Sequence of chain 1.C:
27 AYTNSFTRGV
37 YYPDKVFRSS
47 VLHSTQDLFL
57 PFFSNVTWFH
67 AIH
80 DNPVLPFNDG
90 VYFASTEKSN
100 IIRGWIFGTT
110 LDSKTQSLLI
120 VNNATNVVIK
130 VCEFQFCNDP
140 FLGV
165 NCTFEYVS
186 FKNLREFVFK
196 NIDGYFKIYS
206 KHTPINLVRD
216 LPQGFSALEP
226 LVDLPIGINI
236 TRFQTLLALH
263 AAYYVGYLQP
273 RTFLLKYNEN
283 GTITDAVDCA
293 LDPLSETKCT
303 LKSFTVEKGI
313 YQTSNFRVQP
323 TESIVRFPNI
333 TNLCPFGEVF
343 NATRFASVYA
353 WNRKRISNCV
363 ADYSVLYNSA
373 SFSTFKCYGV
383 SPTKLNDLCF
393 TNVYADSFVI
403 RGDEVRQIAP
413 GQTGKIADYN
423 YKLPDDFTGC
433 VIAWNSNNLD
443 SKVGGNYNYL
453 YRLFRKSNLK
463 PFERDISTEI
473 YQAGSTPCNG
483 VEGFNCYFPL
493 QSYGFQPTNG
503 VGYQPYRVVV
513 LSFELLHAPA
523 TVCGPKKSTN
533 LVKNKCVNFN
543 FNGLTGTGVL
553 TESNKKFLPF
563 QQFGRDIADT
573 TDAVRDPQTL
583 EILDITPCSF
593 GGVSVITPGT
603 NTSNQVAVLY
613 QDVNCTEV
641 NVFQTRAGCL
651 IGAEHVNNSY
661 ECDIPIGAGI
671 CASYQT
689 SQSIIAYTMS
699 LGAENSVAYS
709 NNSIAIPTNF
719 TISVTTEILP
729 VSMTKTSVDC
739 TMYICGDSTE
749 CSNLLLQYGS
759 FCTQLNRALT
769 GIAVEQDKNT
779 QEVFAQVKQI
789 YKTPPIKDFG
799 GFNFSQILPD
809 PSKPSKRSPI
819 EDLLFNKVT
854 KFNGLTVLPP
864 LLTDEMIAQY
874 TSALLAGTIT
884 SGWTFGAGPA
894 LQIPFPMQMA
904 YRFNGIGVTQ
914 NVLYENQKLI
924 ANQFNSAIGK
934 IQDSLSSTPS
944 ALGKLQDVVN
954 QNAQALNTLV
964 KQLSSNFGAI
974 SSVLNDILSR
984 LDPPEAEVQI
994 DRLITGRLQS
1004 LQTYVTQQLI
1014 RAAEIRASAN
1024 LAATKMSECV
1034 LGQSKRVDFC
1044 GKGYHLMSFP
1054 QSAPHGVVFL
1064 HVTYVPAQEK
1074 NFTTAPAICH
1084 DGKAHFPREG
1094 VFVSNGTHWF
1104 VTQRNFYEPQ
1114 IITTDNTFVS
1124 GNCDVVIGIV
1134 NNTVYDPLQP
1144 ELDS

This small molecule binds to this protein.
Small molecule (SMILES): CC(=O)N[C@@H]1[C@@H](O)[C@H](O)[C@@H](CO)O[C@H]1O

Binding-site contacts:
Ligand atom N2 contacts residue ASN1074 of chain 1.C at 3.3 Å (h-bond).
Ligand atom C7 contacts residue ASN1074 of chain 1.C at 4.4 Å.
Ligand atom C8 contacts residue GLU1072 of chain 1.C at 3.8 Å.
Ligand atom C2 contacts residue ASN1074 of chain 1.C at 2.4 Å.
Ligand atom C4 contacts residue ASN1074 of chain 1.C at 4.2 Å.
Ligand atom C6 contacts residue ALA706 of chain 1.C at 3.9 Å (hydrophobic).
Ligand atom C1 contacts residue ASN1074 of chain 1.C at 1.4 Å.
Ligand atom O5 contacts residue ALA706 of chain 1.C at 4.5 Å.
Ligand atom O3 contacts residue ASN1074 of chain 1.C at 3.8 Å.
Ligand atom O5 contacts residue ASN1074 of chain 1.C at 2.4 Å (h-bond).
Ligand atom C5 contacts residue ALA706 of chain 1.C at 3.8 Å (hydrophobic).
Ligand atom C5 contacts residue ASN1074 of chain 1.C at 3.7 Å.
Ligand atom C3 contacts residue ASN1074 of chain 1.C at 3.6 Å.
Ligand atom O6 contacts residue ALA706 of chain 1.C at 4.3 Å.